Sequence of chain 4.B:
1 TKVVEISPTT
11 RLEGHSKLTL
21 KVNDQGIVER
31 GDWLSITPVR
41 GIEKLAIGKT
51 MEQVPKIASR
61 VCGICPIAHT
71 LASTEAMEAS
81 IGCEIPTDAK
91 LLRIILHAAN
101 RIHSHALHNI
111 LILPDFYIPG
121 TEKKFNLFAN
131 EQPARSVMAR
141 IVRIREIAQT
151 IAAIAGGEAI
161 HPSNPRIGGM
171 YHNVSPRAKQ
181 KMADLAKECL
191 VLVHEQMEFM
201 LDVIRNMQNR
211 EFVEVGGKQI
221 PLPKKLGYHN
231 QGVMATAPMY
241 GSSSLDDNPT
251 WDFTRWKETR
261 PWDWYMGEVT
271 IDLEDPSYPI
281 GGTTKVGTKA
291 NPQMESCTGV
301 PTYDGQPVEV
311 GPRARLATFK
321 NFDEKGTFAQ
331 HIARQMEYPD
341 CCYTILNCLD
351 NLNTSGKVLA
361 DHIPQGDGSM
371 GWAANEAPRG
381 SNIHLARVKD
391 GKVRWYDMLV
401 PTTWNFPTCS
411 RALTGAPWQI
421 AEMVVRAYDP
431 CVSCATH

The protein below binds the small molecule below.
Small molecule (SMILES): C[C@@H](O)[C@@H](C)O

Binding-site contacts:
Ligand atom C3 contacts residue TRP395 of chain 4.B at 3.5 Å (hydrophobic).
Ligand atom O5 contacts residue ARG387 of chain 4.B at 3.0 Å (salt-bridge).
Ligand atom C2 contacts residue ARG387 of chain 4.B at 4.3 Å.
Ligand atom C1 contacts residue ARG387 of chain 4.B at 4.4 Å.
Ligand atom C4 contacts residue ARG387 of chain 4.B at 4.0 Å.
Ligand atom C4 contacts residue TRP395 of chain 4.B at 3.7 Å (hydrophobic).
Ligand atom C2 contacts residue TRP395 of chain 4.B at 3.7 Å (hydrophobic).
Ligand atom O5 contacts residue TRP395 of chain 4.B at 3.6 Å.